Sequence of chain 1.D:
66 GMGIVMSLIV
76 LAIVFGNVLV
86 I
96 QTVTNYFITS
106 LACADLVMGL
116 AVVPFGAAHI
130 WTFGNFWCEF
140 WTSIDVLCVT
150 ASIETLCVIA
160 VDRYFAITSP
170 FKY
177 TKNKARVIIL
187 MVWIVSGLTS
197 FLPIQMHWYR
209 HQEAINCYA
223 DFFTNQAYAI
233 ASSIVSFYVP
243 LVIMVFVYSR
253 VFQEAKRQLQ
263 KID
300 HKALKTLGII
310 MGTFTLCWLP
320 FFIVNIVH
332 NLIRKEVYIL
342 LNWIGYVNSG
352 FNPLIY

Binding-site contacts:
Ligand atom OAL contacts residue SER235 of chain 1.D at 4.5 Å.
Ligand atom OAK contacts residue SER234 of chain 1.D at 3.4 Å.
Ligand atom CAC contacts residue SER234 of chain 1.D at 4.2 Å.
Ligand atom OAL contacts residue SER234 of chain 1.D at 3.2 Å.
Ligand atom CAD contacts residue SER234 of chain 1.D at 4.2 Å.
Ligand atom OAL contacts residue SER238 of chain 1.D at 4.1 Å.
Ligand atom CAB contacts residue VAL148 of chain 1.D at 4.4 Å (hydrophobic).
Ligand atom CAA contacts residue VAL148 of chain 1.D at 4.4 Å (hydrophobic).
Ligand atom CAO contacts residue PHE224 of chain 1.D at 3.7 Å (hydrophobic).

This small molecule binds to this protein.
Small molecule (SMILES): CN[C@@H]1CCc2c(ccc(O)c2O)[C@H]1O